Sequence of chain 1.L:
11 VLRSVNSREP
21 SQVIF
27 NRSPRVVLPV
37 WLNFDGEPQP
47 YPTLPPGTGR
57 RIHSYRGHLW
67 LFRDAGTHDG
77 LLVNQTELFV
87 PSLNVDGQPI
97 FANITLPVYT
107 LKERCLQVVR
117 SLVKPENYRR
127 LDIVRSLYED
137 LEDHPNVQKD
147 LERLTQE

Binding-site contacts:
Ligand atom N4 contacts residue TYR61 of chain 1.L at 3.8 Å.
Ligand atom C1 contacts residue HIS64 of chain 1.L at 3.8 Å.
Ligand atom C22 contacts residue TYR61 of chain 1.L at 3.3 Å (hydrophobic).
Ligand atom N5 contacts residue PRO48 of chain 1.L at 3.5 Å.
Ligand atom C1 contacts residue TRP37 of chain 1.L at 3.4 Å (hydrophobic).
Ligand atom C21 contacts residue TYR61 of chain 1.L at 3.3 Å (hydrophobic).
Ligand atom C14 contacts residue TYR47 of chain 1.L at 3.6 Å (hydrophobic).
Ligand atom C17 contacts residue TYR61 of chain 1.L at 3.5 Å (hydrophobic).
Ligand atom C4 contacts residue HIS64 of chain 1.L at 3.5 Å.
Ligand atom C9 contacts residue TYR47 of chain 1.L at 3.8 Å (hydrophobic).
Ligand atom C1 contacts residue TYR47 of chain 1.L at 3.5 Å (hydrophobic).
Ligand atom O2 contacts residue SER60 of chain 1.L at 2.7 Å (h-bond).
Ligand atom O2 contacts residue HIS64 of chain 1.L at 2.6 Å (h-bond).
Ligand atom C15 contacts residue ILE58 of chain 1.L at 3.7 Å (hydrophobic).
Ligand atom C23 contacts residue TYR61 of chain 1.L at 3.2 Å (hydrophobic).
Ligand atom C18 contacts residue TRP37 of chain 1.L at 3.7 Å (hydrophobic).
Ligand atom O1 contacts residue TYR61 of chain 1.L at 3.7 Å.
Ligand atom N2 contacts residue HIS59 of chain 1.L at 2.8 Å (h-bond).
Ligand atom O4 contacts residue PHE40 of chain 1.L at 3.3 Å.
Ligand atom C4 contacts residue SER60 of chain 1.L at 3.5 Å.
Ligand atom C3 contacts residue TRP66 of chain 1.L at 3.4 Å (hydrophobic).
Ligand atom C7 contacts residue HIS59 of chain 1.L at 3.5 Å.
Ligand atom C5 contacts residue TYR61 of chain 1.L at 3.7 Å (hydrophobic).
Ligand atom C3 contacts residue HIS59 of chain 1.L at 3.7 Å.
Ligand atom C12 contacts residue TYR47 of chain 1.L at 3.7 Å (hydrophobic).
Ligand atom N5 contacts residue ARG56 of chain 1.L at 3.0 Å (salt-bridge).
Ligand atom C2 contacts residue HIS59 of chain 1.L at 3.4 Å.
Ligand atom C4 contacts residue TRP37 of chain 1.L at 3.8 Å (hydrophobic).
Ligand atom O4 contacts residue HIS64 of chain 1.L at 3.3 Å.
Ligand atom N3 contacts residue TYR47 of chain 1.L at 2.9 Å (h-bond).
Ligand atom C13 contacts residue ILE58 of chain 1.L at 3.7 Å (hydrophobic).
Ligand atom C13 contacts residue TYR47 of chain 1.L at 3.6 Å (hydrophobic).
Ligand atom C7 contacts residue TYR47 of chain 1.L at 3.7 Å (hydrophobic).
Ligand atom C24 contacts residue PRO48 of chain 1.L at 3.1 Å (hydrophobic).
Ligand atom O2 contacts residue TYR61 of chain 1.L at 3.4 Å.
Ligand atom C3 contacts residue TYR47 of chain 1.L at 3.7 Å (hydrophobic).
Ligand atom C4 contacts residue TRP66 of chain 1.L at 3.6 Å (hydrophobic).
Ligand atom N1 contacts residue TYR47 of chain 1.L at 3.7 Å.
Ligand atom O4 contacts residue TYR61 of chain 1.L at 3.8 Å.
Ligand atom O3 contacts residue TYR47 of chain 1.L at 3.8 Å.

The protein below binds the small molecule below.
Small molecule (SMILES): Cc1cc([C@H](C(=O)N2C[C@H](O)C[C@H]2C2=NO[C@](C)(c3ccc(-c4scnc4C)cc3)N2)C(C)C)on1